Sequence of chain 1.A:
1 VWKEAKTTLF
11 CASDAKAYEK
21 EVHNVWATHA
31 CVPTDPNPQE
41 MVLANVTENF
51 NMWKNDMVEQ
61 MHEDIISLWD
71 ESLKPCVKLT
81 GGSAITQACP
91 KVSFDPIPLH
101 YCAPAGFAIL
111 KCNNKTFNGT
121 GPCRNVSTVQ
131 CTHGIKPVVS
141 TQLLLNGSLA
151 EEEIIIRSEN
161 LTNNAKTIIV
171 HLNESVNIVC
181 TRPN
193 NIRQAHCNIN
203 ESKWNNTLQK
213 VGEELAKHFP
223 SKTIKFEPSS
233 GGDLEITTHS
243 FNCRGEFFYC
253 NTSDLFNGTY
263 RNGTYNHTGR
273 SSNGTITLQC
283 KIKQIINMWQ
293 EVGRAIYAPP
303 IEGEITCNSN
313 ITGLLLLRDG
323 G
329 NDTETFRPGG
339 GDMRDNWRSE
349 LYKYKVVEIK

A small-molecule ligand and the protein it binds are described below.
Small molecule (SMILES): CC(=O)N[C@@H]1[C@@H](O)[C@H](O)[C@@H](CO)O[C@H]1O

Binding-site contacts:
Ligand atom C3 contacts residue ASN173 of chain 1.A at 3.6 Å.
Ligand atom C1 contacts residue ASN173 of chain 1.A at 1.4 Å.
Ligand atom N2 contacts residue GLU174 of chain 1.A at 3.8 Å.
Ligand atom O5 contacts residue GLU152 of chain 1.A at 4.5 Å.
Ligand atom C7 contacts residue LYS212 of chain 1.A at 4.4 Å.
Ligand atom C6 contacts residue GLU153 of chain 1.A at 3.8 Å.
Ligand atom C4 contacts residue ASN173 of chain 1.A at 4.0 Å.
Ligand atom O5 contacts residue ILE154 of chain 1.A at 3.4 Å (h-bond).
Ligand atom O4 contacts residue GLU153 of chain 1.A at 4.2 Å.
Ligand atom O5 contacts residue ASN173 of chain 1.A at 2.2 Å (h-bond).
Ligand atom C2 contacts residue GLU152 of chain 1.A at 3.7 Å.
Ligand atom O6 contacts residue GLU216 of chain 1.A at 2.7 Å (salt-bridge).
Ligand atom O5 contacts residue LYS212 of chain 1.A at 4.1 Å.
Ligand atom C1 contacts residue GLU152 of chain 1.A at 4.4 Å.
Ligand atom C2 contacts residue ASN173 of chain 1.A at 2.3 Å.
Ligand atom N2 contacts residue ASN173 of chain 1.A at 2.8 Å (h-bond).
Ligand atom C5 contacts residue GLU216 of chain 1.A at 4.3 Å.
Ligand atom O6 contacts residue GLU153 of chain 1.A at 4.3 Å.
Ligand atom C1 contacts residue LYS212 of chain 1.A at 3.6 Å.
Ligand atom O7 contacts residue LYS212 of chain 1.A at 4.2 Å.
Ligand atom C5 contacts residue ILE154 of chain 1.A at 4.0 Å (hydrophobic).
Ligand atom O5 contacts residue GLU153 of chain 1.A at 3.8 Å.
Ligand atom C2 contacts residue GLU153 of chain 1.A at 4.5 Å.
Ligand atom C6 contacts residue GLU216 of chain 1.A at 2.8 Å.
Ligand atom C4 contacts residue GLU153 of chain 1.A at 3.9 Å.
Ligand atom C5 contacts residue LYS212 of chain 1.A at 4.3 Å.
Ligand atom N2 contacts residue LYS212 of chain 1.A at 3.9 Å.
Ligand atom C6 contacts residue ILE154 of chain 1.A at 3.6 Å (hydrophobic).
Ligand atom C3 contacts residue GLU152 of chain 1.A at 4.4 Å.
Ligand atom C5 contacts residue GLU153 of chain 1.A at 4.2 Å.
Ligand atom O6 contacts residue ILE154 of chain 1.A at 3.0 Å.
Ligand atom O3 contacts residue GLU152 of chain 1.A at 4.3 Å.
Ligand atom C5 contacts residue ASN173 of chain 1.A at 3.5 Å.
Ligand atom C7 contacts residue ASN173 of chain 1.A at 4.2 Å.
Ligand atom O6 contacts residue LYS212 of chain 1.A at 4.0 Å.
Ligand atom C7 contacts residue GLU174 of chain 1.A at 4.3 Å.
Ligand atom C1 contacts residue ILE154 of chain 1.A at 4.3 Å (hydrophobic).
Ligand atom N2 contacts residue GLU152 of chain 1.A at 4.4 Å.